Sequence of chain 1.D:
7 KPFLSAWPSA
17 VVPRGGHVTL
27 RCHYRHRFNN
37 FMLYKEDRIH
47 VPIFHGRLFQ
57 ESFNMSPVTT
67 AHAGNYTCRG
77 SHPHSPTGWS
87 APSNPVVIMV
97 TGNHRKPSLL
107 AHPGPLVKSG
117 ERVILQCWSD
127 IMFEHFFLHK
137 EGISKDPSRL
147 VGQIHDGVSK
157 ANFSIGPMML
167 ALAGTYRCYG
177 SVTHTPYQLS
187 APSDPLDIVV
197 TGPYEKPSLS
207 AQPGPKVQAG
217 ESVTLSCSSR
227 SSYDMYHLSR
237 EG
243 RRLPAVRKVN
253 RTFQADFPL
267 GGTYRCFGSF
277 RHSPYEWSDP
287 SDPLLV

A protein and the small-molecule ligand that binds it are described below.
Small molecule (SMILES): CC(=O)N[C@@H]1[C@@H](O)[C@H](O)[C@@H](CO)O[C@H]1O

Binding-site contacts:
Ligand atom O6 contacts residue LYS250 of chain 1.D at 4.1 Å.
Ligand atom C5 contacts residue ASN252 of chain 1.D at 4.0 Å.
Ligand atom C5 contacts residue GLN256 of chain 1.D at 3.9 Å.
Ligand atom O5 contacts residue ASN252 of chain 1.D at 2.7 Å (h-bond).
Ligand atom O7 contacts residue ASN252 of chain 1.D at 3.2 Å (h-bond).
Ligand atom C8 contacts residue THR254 of chain 1.D at 3.8 Å.
Ligand atom C2 contacts residue ASN252 of chain 1.D at 2.5 Å.
Ligand atom C7 contacts residue THR254 of chain 1.D at 4.1 Å.
Ligand atom C2 contacts residue THR254 of chain 1.D at 4.3 Å.
Ligand atom C4 contacts residue ASN252 of chain 1.D at 4.4 Å.
Ligand atom C8 contacts residue ASN252 of chain 1.D at 4.4 Å.
Ligand atom C1 contacts residue THR254 of chain 1.D at 3.3 Å.
Ligand atom C3 contacts residue ASN252 of chain 1.D at 3.9 Å.
Ligand atom C7 contacts residue ASN252 of chain 1.D at 3.2 Å.
Ligand atom N2 contacts residue THR254 of chain 1.D at 3.8 Å.
Ligand atom O6 contacts residue GLN256 of chain 1.D at 4.1 Å.
Ligand atom C1 contacts residue ASN252 of chain 1.D at 1.9 Å.
Ligand atom O5 contacts residue THR254 of chain 1.D at 4.3 Å.
Ligand atom O4 contacts residue GLN256 of chain 1.D at 4.4 Å.
Ligand atom N2 contacts residue ASN252 of chain 1.D at 2.9 Å (h-bond).